Sequence of chain 6.E:
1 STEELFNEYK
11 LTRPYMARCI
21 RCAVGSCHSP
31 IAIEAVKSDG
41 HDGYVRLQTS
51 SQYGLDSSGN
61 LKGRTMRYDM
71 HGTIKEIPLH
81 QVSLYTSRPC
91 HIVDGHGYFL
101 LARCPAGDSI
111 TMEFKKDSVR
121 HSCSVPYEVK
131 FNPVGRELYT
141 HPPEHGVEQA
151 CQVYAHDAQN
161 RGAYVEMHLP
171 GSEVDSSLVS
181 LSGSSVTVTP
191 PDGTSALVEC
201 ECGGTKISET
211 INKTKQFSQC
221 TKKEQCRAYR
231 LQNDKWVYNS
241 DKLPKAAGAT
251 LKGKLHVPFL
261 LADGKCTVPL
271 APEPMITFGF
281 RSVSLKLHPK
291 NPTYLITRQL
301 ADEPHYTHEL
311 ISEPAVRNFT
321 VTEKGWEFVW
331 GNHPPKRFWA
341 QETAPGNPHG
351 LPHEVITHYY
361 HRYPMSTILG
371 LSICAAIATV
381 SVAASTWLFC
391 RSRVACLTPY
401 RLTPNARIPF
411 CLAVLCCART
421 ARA

The small molecule below binds the protein below.
Small molecule (SMILES): CC(=O)N[C@@H]1[C@@H](O)[C@H](O)[C@@H](CO)O[C@H]1O

Binding-site contacts:
Ligand atom C2 contacts residue ASN212 of chain 6.E at 2.4 Å.
Ligand atom N2 contacts residue ILE211 of chain 6.E at 4.3 Å.
Ligand atom C1 contacts residue ASN212 of chain 6.E at 1.4 Å.
Ligand atom C7 contacts residue ASN212 of chain 6.E at 3.9 Å.
Ligand atom C1 contacts residue ILE211 of chain 6.E at 4.2 Å (hydrophobic).
Ligand atom O5 contacts residue ASN212 of chain 6.E at 2.4 Å (h-bond).
Ligand atom C5 contacts residue ASN212 of chain 6.E at 3.7 Å.
Ligand atom N2 contacts residue ASN212 of chain 6.E at 2.9 Å (h-bond).
Ligand atom O7 contacts residue ASN212 of chain 6.E at 4.5 Å.
Ligand atom C3 contacts residue ASN212 of chain 6.E at 3.8 Å.
Ligand atom C4 contacts residue ASN212 of chain 6.E at 4.2 Å.